This small molecule binds to this protein.
Small molecule (SMILES): Cc1nnc(C2CC2)n1-c1ccccc1

Sequence of chain 2.B:
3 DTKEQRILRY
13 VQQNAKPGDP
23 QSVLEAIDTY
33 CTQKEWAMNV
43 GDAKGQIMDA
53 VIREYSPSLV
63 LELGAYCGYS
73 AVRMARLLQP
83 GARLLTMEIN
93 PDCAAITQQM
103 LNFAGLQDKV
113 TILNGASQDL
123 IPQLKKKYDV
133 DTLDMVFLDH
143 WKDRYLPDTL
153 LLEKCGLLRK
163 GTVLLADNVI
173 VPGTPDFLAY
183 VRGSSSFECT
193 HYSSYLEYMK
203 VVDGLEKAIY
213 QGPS

Binding-site contacts:
Ligand atom C8 contacts residue LEU87 of chain 2.B at 4.1 Å (hydrophobic).
Ligand atom C10 contacts residue LEU61 of chain 2.B at 3.9 Å (hydrophobic).
Ligand atom C14 contacts residue ASP131 of chain 2.B at 3.5 Å.
Ligand atom C12 contacts residue LEU87 of chain 2.B at 4.0 Å (hydrophobic).
Ligand atom C5 contacts residue TYR130 of chain 2.B at 3.7 Å (hydrophobic).
Ligand atom C2 contacts residue TYR130 of chain 2.B at 4.0 Å (hydrophobic).
Ligand atom C15 contacts residue LEU61 of chain 2.B at 3.8 Å (hydrophobic).
Ligand atom C12 contacts residue VAL132 of chain 2.B at 3.9 Å (hydrophobic).
Ligand atom C7 contacts residue TYR130 of chain 2.B at 4.2 Å (hydrophobic).
Ligand atom C10 contacts residue VAL62 of chain 2.B at 3.2 Å (hydrophobic).
Ligand atom N1 contacts residue TYR130 of chain 2.B at 4.0 Å.
Ligand atom N1 contacts residue ARG85 of chain 2.B at 4.3 Å.
Ligand atom C11 contacts residue LEU87 of chain 2.B at 3.8 Å (hydrophobic).
Ligand atom C13 contacts residue TYR130 of chain 2.B at 4.2 Å (hydrophobic).
Ligand atom C11 contacts residue LEU61 of chain 2.B at 4.0 Å (hydrophobic).
Ligand atom C10 contacts residue LEU87 of chain 2.B at 3.5 Å (hydrophobic).
Ligand atom N4 contacts residue ARG85 of chain 2.B at 3.6 Å (salt-bridge).
Ligand atom C14 contacts residue TYR130 of chain 2.B at 3.1 Å (hydrophobic).
Ligand atom C7 contacts residue LEU61 of chain 2.B at 3.6 Å (hydrophobic).
Ligand atom C11 contacts residue VAL62 of chain 2.B at 3.8 Å (hydrophobic).
Ligand atom C13 contacts residue VAL132 of chain 2.B at 3.6 Å (hydrophobic).
Ligand atom C14 contacts residue VAL132 of chain 2.B at 3.8 Å (hydrophobic).
Ligand atom C6 contacts residue TYR130 of chain 2.B at 3.9 Å (hydrophobic).
Ligand atom C7 contacts residue VAL132 of chain 2.B at 3.8 Å (hydrophobic).
Ligand atom C9 contacts residue VAL62 of chain 2.B at 4.3 Å (hydrophobic).
Ligand atom C9 contacts residue ARG85 of chain 2.B at 3.7 Å.
Ligand atom C6 contacts residue THR113 of chain 2.B at 3.2 Å.
Ligand atom C13 contacts residue LEU87 of chain 2.B at 4.1 Å (hydrophobic).
Ligand atom C5 contacts residue THR113 of chain 2.B at 4.2 Å.
Ligand atom C10 contacts residue ARG85 of chain 2.B at 3.6 Å.
Ligand atom C11 contacts residue LEU135 of chain 2.B at 3.5 Å (hydrophobic).
Ligand atom N3 contacts residue TYR130 of chain 2.B at 3.7 Å.
Ligand atom N4 contacts residue TYR130 of chain 2.B at 3.6 Å.
Ligand atom N3 contacts residue ARG85 of chain 2.B at 4.1 Å.
Ligand atom C9 contacts residue LEU86 of chain 2.B at 4.3 Å (hydrophobic).
Ligand atom C6 contacts residue LEU87 of chain 2.B at 3.9 Å (hydrophobic).
Ligand atom C9 contacts residue LEU87 of chain 2.B at 3.7 Å (hydrophobic).
Ligand atom C12 contacts residue LEU135 of chain 2.B at 3.8 Å (hydrophobic).
Ligand atom C8 contacts residue LEU61 of chain 2.B at 4.0 Å (hydrophobic).
Ligand atom C9 contacts residue LEU61 of chain 2.B at 3.7 Å (hydrophobic).